Binding-site contacts:
Ligand atom CAH contacts residue TYR75 of chain 1.A at 3.9 Å (hydrophobic).
Ligand atom NAO contacts residue TYR127 of chain 1.A at 3.8 Å.
Ligand atom CAL contacts residue TYR75 of chain 1.A at 3.1 Å (hydrophobic).
Ligand atom CAQ contacts residue TRP289 of chain 1.A at 3.8 Å (hydrophobic).
Ligand atom CAG contacts residue TRP289 of chain 1.A at 3.8 Å (hydrophobic).
Ligand atom CAD contacts residue TYR344 of chain 1.A at 3.9 Å (hydrophobic).
Ligand atom CAM contacts residue TRP289 of chain 1.A at 4.0 Å (hydrophobic).
Ligand atom CAK contacts residue TRP289 of chain 1.A at 3.9 Å (hydrophobic).
Ligand atom CAM contacts residue TYR75 of chain 1.A at 4.0 Å (hydrophobic).
Ligand atom NAO contacts residue TRP289 of chain 1.A at 3.4 Å.
Ligand atom OAB contacts residue TRP289 of chain 1.A at 3.9 Å.
Ligand atom OAB contacts residue TYR344 of chain 1.A at 3.9 Å.
Ligand atom CAD contacts residue TRP289 of chain 1.A at 3.5 Å (hydrophobic).
Ligand atom OAB contacts residue TYR127 of chain 1.A at 3.4 Å (h-bond).
Ligand atom CAL contacts residue TRP289 of chain 1.A at 3.6 Å (hydrophobic).
Ligand atom NAO contacts residue TYR344 of chain 1.A at 3.9 Å.
Ligand atom NAS contacts residue TRP289 of chain 1.A at 3.8 Å.
Ligand atom CAH contacts residue TRP289 of chain 1.A at 3.5 Å (hydrophobic).
Ligand atom NAS contacts residue TYR75 of chain 1.A at 4.0 Å.

Sequence of chain 1.A:
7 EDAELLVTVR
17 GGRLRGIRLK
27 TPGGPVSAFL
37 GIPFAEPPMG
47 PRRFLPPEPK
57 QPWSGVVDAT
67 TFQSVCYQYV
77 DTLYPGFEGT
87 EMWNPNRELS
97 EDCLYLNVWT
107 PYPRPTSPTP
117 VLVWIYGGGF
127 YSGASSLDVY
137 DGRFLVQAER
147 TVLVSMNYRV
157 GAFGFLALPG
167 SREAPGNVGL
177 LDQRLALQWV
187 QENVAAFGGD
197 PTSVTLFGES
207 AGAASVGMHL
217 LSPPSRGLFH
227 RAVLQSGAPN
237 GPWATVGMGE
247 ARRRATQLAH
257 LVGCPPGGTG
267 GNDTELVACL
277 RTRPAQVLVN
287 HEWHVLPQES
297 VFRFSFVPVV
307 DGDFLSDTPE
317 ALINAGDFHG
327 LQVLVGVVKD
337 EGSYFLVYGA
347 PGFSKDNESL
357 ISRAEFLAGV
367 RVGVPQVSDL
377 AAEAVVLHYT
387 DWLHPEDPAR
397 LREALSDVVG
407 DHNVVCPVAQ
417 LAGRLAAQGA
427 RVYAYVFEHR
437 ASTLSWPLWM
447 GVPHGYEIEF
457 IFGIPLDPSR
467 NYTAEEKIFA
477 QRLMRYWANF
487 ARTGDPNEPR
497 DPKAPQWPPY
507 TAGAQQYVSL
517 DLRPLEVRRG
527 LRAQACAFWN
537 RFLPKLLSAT

The small molecule below binds the protein below.
Small molecule (SMILES): O/N=C/c1cc[n+](C[n+]2ccc(/C=N/O)cc2)cc1